Binding-site contacts:
Ligand atom O3 contacts residue LYS186 of chain 1.D at 3.7 Å.
Ligand atom O4 contacts residue THR244 of chain 1.D at 2.5 Å (h-bond).
Ligand atom O1 contacts residue LYS186 of chain 1.D at 2.9 Å (salt-bridge).
Ligand atom C2 contacts residue ALA209 of chain 1.D at 3.6 Å (hydrophobic).
Ligand atom C1 contacts residue THR244 of chain 1.D at 4.0 Å.
Ligand atom O4 contacts residue ARG210 of chain 1.D at 3.6 Å (salt-bridge).
Ligand atom C2 contacts residue ARG210 of chain 1.D at 4.4 Å.
Ligand atom C1 contacts residue ALA209 of chain 1.D at 3.8 Å (hydrophobic).
Ligand atom C1 contacts residue GLU188 of chain 1.D at 3.8 Å.
Ligand atom O1 contacts residue ASP212 of chain 1.D at 4.0 Å.
Ligand atom C2 contacts residue GLU188 of chain 1.D at 3.7 Å.
Ligand atom C2 contacts residue THR244 of chain 1.D at 3.5 Å.
Ligand atom O1 contacts residue GLU188 of chain 1.D at 3.2 Å (salt-bridge).
Ligand atom O4 contacts residue ALA209 of chain 1.D at 3.3 Å.
Ligand atom O3 contacts residue MG1 of chain 1.Z at 4.3 Å.
Ligand atom C2 contacts residue GLY211 of chain 1.D at 3.7 Å.
Ligand atom C2 contacts residue ASP212 of chain 1.D at 3.8 Å.
Ligand atom O2 contacts residue MG1 of chain 1.Z at 2.3 Å.
Ligand atom O2 contacts residue ALA209 of chain 1.D at 3.8 Å.
Ligand atom C2 contacts residue MG1 of chain 1.Z at 3.1 Å.
Ligand atom O2 contacts residue GLY211 of chain 1.D at 3.7 Å.
Ligand atom O2 contacts residue GLU188 of chain 1.D at 3.0 Å (salt-bridge).
Ligand atom O4 contacts residue MG1 of chain 1.Z at 4.2 Å.
Ligand atom O3 contacts residue ARG87 of chain 1.D at 4.1 Å.
Ligand atom O4 contacts residue GLY211 of chain 1.D at 2.9 Å (h-bond).
Ligand atom O1 contacts residue MG1 of chain 1.Z at 2.2 Å.
Ligand atom O3 contacts residue MET207 of chain 1.D at 4.1 Å.
Ligand atom C1 contacts residue MG1 of chain 1.Z at 3.0 Å.
Ligand atom C1 contacts residue LYS186 of chain 1.D at 3.6 Å.
Ligand atom O3 contacts residue ALA209 of chain 1.D at 4.1 Å.
Ligand atom O2 contacts residue ASP212 of chain 1.D at 2.8 Å (salt-bridge).
Ligand atom O4 contacts residue ASP212 of chain 1.D at 3.9 Å.
Ligand atom O3 contacts residue THR244 of chain 1.D at 3.5 Å (h-bond).
Ligand atom O1 contacts residue ALA209 of chain 1.D at 4.2 Å.
Ligand atom O3 contacts residue MET276 of chain 1.D at 4.0 Å.

Sequence of chain 1.D:
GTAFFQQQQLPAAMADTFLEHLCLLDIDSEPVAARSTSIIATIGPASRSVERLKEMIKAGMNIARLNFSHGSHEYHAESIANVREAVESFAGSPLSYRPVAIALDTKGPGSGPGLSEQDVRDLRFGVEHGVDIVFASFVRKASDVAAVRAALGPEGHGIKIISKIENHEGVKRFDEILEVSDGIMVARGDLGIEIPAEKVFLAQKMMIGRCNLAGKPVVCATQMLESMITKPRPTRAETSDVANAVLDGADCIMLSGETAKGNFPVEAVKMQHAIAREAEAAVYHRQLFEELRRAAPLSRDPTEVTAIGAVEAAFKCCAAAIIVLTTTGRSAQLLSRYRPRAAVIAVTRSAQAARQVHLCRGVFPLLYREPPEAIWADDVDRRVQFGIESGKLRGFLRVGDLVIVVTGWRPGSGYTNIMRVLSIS

The small molecule below binds the protein below.
Small molecule (SMILES): O=C([O-])C(=O)[O-]